Binding-site contacts:
Ligand atom CAY contacts residue GLY65 of chain 1.A at 3.6 Å.
Ligand atom CBL contacts residue LYS26 of chain 1.A at 3.7 Å.
Ligand atom CBD contacts residue CYS66 of chain 1.A at 3.6 Å (hydrophobic).
Ligand atom OAP contacts residue ASP115 of chain 1.A at 2.6 Å (salt-bridge).
Ligand atom CBM contacts residue PRO168 of chain 1.A at 3.8 Å (hydrophobic).
Ligand atom OAQ contacts residue ASP115 of chain 1.A at 2.9 Å (salt-bridge).
Ligand atom NAG contacts residue ILE116 of chain 1.A at 3.7 Å.
Ligand atom CAH contacts residue PRO168 of chain 1.A at 3.5 Å (hydrophobic).
Ligand atom CBG contacts residue ASP117 of chain 1.A at 3.7 Å.
Ligand atom CAN contacts residue ASP115 of chain 1.A at 3.7 Å.
Ligand atom NAJ contacts residue ASP150 of chain 1.A at 3.0 Å (salt-bridge).
Ligand atom OAQ contacts residue GLY65 of chain 1.A at 3.7 Å.
Ligand atom CAT contacts residue ASN166 of chain 1.A at 3.5 Å.
Ligand atom OAP contacts residue LYS26 of chain 1.A at 3.3 Å.
Ligand atom CAI contacts residue PRO168 of chain 1.A at 3.5 Å (hydrophobic).
Ligand atom C4 contacts residue ILE116 of chain 1.A at 3.7 Å (hydrophobic).
Ligand atom NAZ contacts residue GLY65 of chain 1.A at 3.8 Å.
Ligand atom CAV contacts residue SER63 of chain 1.A at 3.5 Å.
Ligand atom OAO contacts residue SER63 of chain 1.A at 3.2 Å.
Ligand atom C2 contacts residue SER151 of chain 1.A at 3.3 Å.
Ligand atom NAJ contacts residue TYR179 of chain 1.A at 3.6 Å.
Ligand atom C6 contacts residue ASP150 of chain 1.A at 3.7 Å.
Ligand atom N3 contacts residue ILE62 of chain 1.A at 3.8 Å.
Ligand atom OAP contacts residue ILE116 of chain 1.A at 3.5 Å.
Ligand atom CAL contacts residue ASP115 of chain 1.A at 3.5 Å.
Ligand atom N1 contacts residue ASP150 of chain 1.A at 3.4 Å (salt-bridge).
Ligand atom CBL contacts residue TYR31 of chain 1.A at 3.5 Å (hydrophobic).
Ligand atom CAU contacts residue TYR31 of chain 1.A at 3.7 Å (hydrophobic).
Ligand atom N3 contacts residue ILE116 of chain 1.A at 3.4 Å (h-bond).
Ligand atom CAN contacts residue SER63 of chain 1.A at 3.8 Å.
Ligand atom CBF contacts residue ASP117 of chain 1.A at 3.3 Å.
Ligand atom C2 contacts residue CYS149 of chain 1.A at 3.6 Å (hydrophobic).
Ligand atom CAM contacts residue ASP115 of chain 1.A at 3.6 Å.
Ligand atom CAW contacts residue TYR31 of chain 1.A at 3.7 Å (hydrophobic).
Ligand atom CAV contacts residue ASN166 of chain 1.A at 3.4 Å.
Ligand atom CBJ contacts residue ILE123 of chain 1.A at 3.7 Å (hydrophobic).
Ligand atom N1 contacts residue SER151 of chain 1.A at 2.9 Å (h-bond).
Ligand atom OAO contacts residue ASP115 of chain 1.A at 3.7 Å.
Ligand atom OBA contacts residue CYS66 of chain 1.A at 3.7 Å.
Ligand atom CAK contacts residue ASP115 of chain 1.A at 3.3 Å.

Sequence of chain 1.A:
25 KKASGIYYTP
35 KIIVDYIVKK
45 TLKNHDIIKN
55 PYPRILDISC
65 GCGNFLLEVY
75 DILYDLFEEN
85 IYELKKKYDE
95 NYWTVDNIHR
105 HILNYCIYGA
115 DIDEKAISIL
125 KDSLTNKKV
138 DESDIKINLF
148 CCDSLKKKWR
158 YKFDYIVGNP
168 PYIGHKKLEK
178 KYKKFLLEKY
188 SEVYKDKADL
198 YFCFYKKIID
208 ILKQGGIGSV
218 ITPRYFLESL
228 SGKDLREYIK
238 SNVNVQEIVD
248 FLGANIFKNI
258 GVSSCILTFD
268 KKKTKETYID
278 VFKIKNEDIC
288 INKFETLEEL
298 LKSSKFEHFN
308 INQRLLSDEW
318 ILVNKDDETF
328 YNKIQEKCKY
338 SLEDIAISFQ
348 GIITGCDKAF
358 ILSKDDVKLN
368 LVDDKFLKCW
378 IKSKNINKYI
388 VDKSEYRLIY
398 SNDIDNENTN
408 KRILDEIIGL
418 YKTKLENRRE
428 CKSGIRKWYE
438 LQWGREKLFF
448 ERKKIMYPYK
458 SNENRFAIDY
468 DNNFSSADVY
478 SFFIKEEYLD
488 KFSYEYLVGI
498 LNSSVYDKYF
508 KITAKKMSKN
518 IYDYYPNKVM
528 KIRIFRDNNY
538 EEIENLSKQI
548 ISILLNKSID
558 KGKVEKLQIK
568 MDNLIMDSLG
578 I

The protein below binds the small molecule below.
Small molecule (SMILES): CC(C)N(CCCNC(=O)Nc1ccc(C(C)(C)C)cc1)C[C@H]1O[C@@H](n2ccc3c(N)ncnc32)[C@H](O)[C@@H]1O